Sequence of chain 2.A:
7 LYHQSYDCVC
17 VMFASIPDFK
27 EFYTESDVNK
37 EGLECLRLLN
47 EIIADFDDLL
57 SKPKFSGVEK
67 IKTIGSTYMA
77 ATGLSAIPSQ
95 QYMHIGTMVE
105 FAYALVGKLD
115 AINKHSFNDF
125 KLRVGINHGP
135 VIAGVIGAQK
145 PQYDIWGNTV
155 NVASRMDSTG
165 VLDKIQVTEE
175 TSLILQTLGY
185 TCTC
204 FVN

Binding-site contacts:
Ligand atom C3 contacts residue ASP148 of chain 2.A at 3.5 Å.
Ligand atom C1 contacts residue ILE149 of chain 2.A at 3.4 Å (hydrophobic).
Ligand atom C14 contacts residue TRP150 of chain 2.A at 3.9 Å (hydrophobic).
Ligand atom O2 contacts residue ILE149 of chain 2.A at 3.2 Å (h-bond).
Ligand atom C22 contacts residue SER72 of chain 2.B at 3.8 Å.
Ligand atom C18 contacts residue ILE70 of chain 2.B at 3.9 Å (hydrophobic).
Ligand atom O6 contacts residue TRP150 of chain 2.A at 3.1 Å.
Ligand atom C7 contacts residue GLY71 of chain 2.B at 3.9 Å.
Ligand atom O5 contacts residue GLY71 of chain 2.B at 3.3 Å.
Ligand atom O7 contacts residue GLY151 of chain 2.A at 2.9 Å (h-bond).
Ligand atom C15 contacts residue TRP150 of chain 2.A at 3.2 Å (hydrophobic).
Ligand atom O5 contacts residue SER72 of chain 2.B at 2.8 Å (h-bond).
Ligand atom C2 contacts residue PHE19 of chain 2.A at 3.8 Å (hydrophobic).
Ligand atom C2 contacts residue ASP148 of chain 2.A at 3.8 Å.
Ligand atom C12 contacts residue GLY151 of chain 2.A at 3.6 Å.
Ligand atom C22 contacts residue LYS26 of chain 2.B at 3.5 Å.
Ligand atom C20 contacts residue ASN155 of chain 2.A at 3.7 Å.
Ligand atom C1 contacts residue VAL154 of chain 2.A at 3.3 Å (hydrophobic).
Ligand atom C19 contacts residue PHE19 of chain 2.A at 3.6 Å (hydrophobic).
Ligand atom C21 contacts residue SER72 of chain 2.B at 3.6 Å.
Ligand atom C17 contacts residue LYS26 of chain 2.B at 3.0 Å.
Ligand atom C2 contacts residue VAL154 of chain 2.A at 3.2 Å (hydrophobic).
Ligand atom O3 contacts residue LYS26 of chain 2.B at 3.9 Å.
Ligand atom C2 contacts residue ILE149 of chain 2.A at 3.6 Å (hydrophobic).
Ligand atom O7 contacts residue TRP150 of chain 2.A at 3.2 Å.
Ligand atom C21 contacts residue LYS26 of chain 2.B at 3.8 Å.
Ligand atom C18 contacts residue LYS68 of chain 2.A at 3.7 Å.
Ligand atom C3 contacts residue MET75 of chain 2.A at 3.5 Å (hydrophobic).
Ligand atom C3 contacts residue LYS68 of chain 2.A at 3.7 Å.
Ligand atom O6 contacts residue GLY71 of chain 2.B at 3.7 Å.
Ligand atom C15 contacts residue LEU45 of chain 2.B at 3.6 Å (hydrophobic).
Ligand atom C17 contacts residue ASN155 of chain 2.A at 3.2 Å.
Ligand atom O5 contacts residue ILE70 of chain 2.B at 3.3 Å (h-bond).
Ligand atom C11 contacts residue GLY151 of chain 2.A at 3.8 Å.
Ligand atom O2 contacts residue TRP150 of chain 2.A at 3.5 Å.
Ligand atom C20 contacts residue VAL154 of chain 2.A at 3.4 Å (hydrophobic).
Ligand atom C16 contacts residue TYR29 of chain 2.B at 3.8 Å (hydrophobic).
Ligand atom O2 contacts residue ASP148 of chain 2.A at 3.0 Å (salt-bridge).
Ligand atom C16 contacts residue LYS26 of chain 2.B at 3.6 Å.
Ligand atom O4 contacts residue LYS26 of chain 2.B at 3.0 Å (salt-bridge).

This small molecule binds to this protein.
Small molecule (SMILES): C=C[C@@]1(C)CC(=O)[C@]2(O)[C@@]3(C)[C@@H](O)CCC(C)(C)[C@@H]3[C@H](O)[C@H](OC(C)=O)[C@@]2(C)O1

Sequence of chain 2.B:
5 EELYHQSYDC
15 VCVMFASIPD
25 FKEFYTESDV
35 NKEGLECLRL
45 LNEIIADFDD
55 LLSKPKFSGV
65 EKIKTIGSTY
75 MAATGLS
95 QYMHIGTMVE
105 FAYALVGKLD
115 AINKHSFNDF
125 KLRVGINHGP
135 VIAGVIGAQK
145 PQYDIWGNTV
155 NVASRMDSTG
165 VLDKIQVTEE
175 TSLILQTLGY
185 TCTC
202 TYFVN